This small molecule binds to this protein.
Small molecule (SMILES): CC1(C)SCN(C(=O)[C@@H](O)[C@H](Cc2ccccc2)NC(=O)COc2c(Cl)cccc2Cl)[C@@H]1C(=O)N[C@H]1c2ccccc2C[C@H]1O

Binding-site contacts:
Ligand atom O8 contacts residue ILE50 of chain 1.A at 3.5 Å.
Ligand atom C31 contacts residue GLY48 of chain 1.A at 3.2 Å.
Ligand atom O5 contacts residue ASP25 of chain 1.B at 2.5 Å (salt-bridge).
Ligand atom C25 contacts residue PRO81 of chain 1.A at 3.6 Å (hydrophobic).
Ligand atom C35 contacts residue GLY48 of chain 1.A at 3.5 Å.
Ligand atom C26 contacts residue VAL82 of chain 1.A at 3.5 Å (hydrophobic).
Ligand atom O5 contacts residue GLY27 of chain 1.B at 3.0 Å.
Ligand atom C30 contacts residue VAL82 of chain 1.B at 3.3 Å (hydrophobic).
Ligand atom C25 contacts residue VAL82 of chain 1.A at 3.6 Å (hydrophobic).
Ligand atom C14 contacts residue ASP25 of chain 1.B at 3.1 Å.
Ligand atom O8 contacts residue GLY49 of chain 1.B at 3.5 Å.
Ligand atom O5 contacts residue ALA28 of chain 1.B at 3.4 Å (h-bond).
Ligand atom C37 contacts residue ASP30 of chain 1.A at 3.4 Å.
Ligand atom C34 contacts residue ALA28 of chain 1.A at 3.6 Å (hydrophobic).
Ligand atom C17 contacts residue GLY27 of chain 1.A at 3.3 Å.
Ligand atom O3 contacts residue GLY27 of chain 1.A at 3.4 Å.
Ligand atom O5 contacts residue ASP25 of chain 1.A at 3.0 Å (salt-bridge).
Ligand atom C24 contacts residue PRO81 of chain 1.A at 3.5 Å (hydrophobic).
Ligand atom C19 contacts residue ASP25 of chain 1.B at 3.6 Å.
Ligand atom O4 contacts residue GLY49 of chain 1.A at 3.3 Å.
Ligand atom N2 contacts residue GLY27 of chain 1.B at 3.5 Å (h-bond).
Ligand atom C27 contacts residue GLY27 of chain 1.B at 3.6 Å.
Ligand atom C30 contacts residue LEU23 of chain 1.B at 3.4 Å (hydrophobic).
Ligand atom C16 contacts residue ASP25 of chain 1.B at 3.3 Å.
Ligand atom N4 contacts residue GLY27 of chain 1.A at 3.4 Å (h-bond).
Ligand atom C38 contacts residue ASP30 of chain 1.A at 3.3 Å.
Ligand atom C38 contacts residue VAL32 of chain 1.A at 3.5 Å (hydrophobic).
Ligand atom C41 contacts residue ASP30 of chain 1.B at 3.0 Å.
Ligand atom C41 contacts residue ILE47 of chain 1.B at 3.5 Å (hydrophobic).
Ligand atom C47 contacts residue ASP29 of chain 1.B at 3.5 Å.
Ligand atom O3 contacts residue ASP25 of chain 1.A at 2.9 Å (salt-bridge).
Ligand atom C34 contacts residue VAL32 of chain 1.A at 3.6 Å (hydrophobic).
Ligand atom O2 contacts residue ALA28 of chain 1.B at 3.6 Å.
Ligand atom O3 contacts residue ALA28 of chain 1.A at 3.5 Å (h-bond).
Ligand atom CL2 contacts residue GLY48 of chain 1.B at 3.5 Å.
Ligand atom C24 contacts residue GLY49 of chain 1.B at 3.4 Å.
Ligand atom O7 contacts residue ASP29 of chain 1.A at 3.5 Å (salt-bridge).
Ligand atom C15 contacts residue ASP25 of chain 1.A at 3.2 Å.
Ligand atom N3 contacts residue ASP25 of chain 1.B at 3.4 Å (salt-bridge).
Ligand atom C21 contacts residue GLY48 of chain 1.B at 3.4 Å.

Sequence of chain 1.B:
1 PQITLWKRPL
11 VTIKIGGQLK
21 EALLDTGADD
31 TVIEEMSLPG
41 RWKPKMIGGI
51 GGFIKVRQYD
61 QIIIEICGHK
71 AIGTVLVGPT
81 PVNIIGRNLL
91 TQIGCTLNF

Sequence of chain 1.A:
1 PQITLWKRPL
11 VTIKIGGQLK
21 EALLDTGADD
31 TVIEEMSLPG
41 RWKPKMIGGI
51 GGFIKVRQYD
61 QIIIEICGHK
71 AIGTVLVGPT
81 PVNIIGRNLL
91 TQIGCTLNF